The small molecule below binds the protein below.
Small molecule (SMILES): Nc1ncnc2c1ncn2[C@@H]1O[C@H](CO[P](=O)(O)O[P](=O)(O)CP(=O)(O)O)[C@@H](O)[C@H]1O

Sequence of chain 1.A:
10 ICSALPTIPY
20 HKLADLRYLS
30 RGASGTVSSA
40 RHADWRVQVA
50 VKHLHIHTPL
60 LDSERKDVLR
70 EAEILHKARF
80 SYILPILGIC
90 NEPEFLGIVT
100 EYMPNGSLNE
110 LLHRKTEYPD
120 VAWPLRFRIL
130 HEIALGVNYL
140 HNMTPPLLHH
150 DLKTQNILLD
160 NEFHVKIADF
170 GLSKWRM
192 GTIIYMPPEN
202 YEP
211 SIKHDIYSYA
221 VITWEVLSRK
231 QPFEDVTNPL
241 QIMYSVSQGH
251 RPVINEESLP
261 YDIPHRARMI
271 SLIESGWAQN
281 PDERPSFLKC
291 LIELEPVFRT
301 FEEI

Binding-site contacts:
Ligand atom C8 contacts residue VAL36 of chain 1.A at 3.8 Å (hydrophobic).
Ligand atom O2A contacts residue ASP168 of chain 1.A at 3.5 Å.
Ligand atom PB contacts residue ASP168 of chain 1.A at 3.9 Å.
Ligand atom N6 contacts residue GLU100 of chain 1.A at 2.7 Å (salt-bridge).
Ligand atom PB contacts residue LYS51 of chain 1.A at 3.8 Å.
Ligand atom O4' contacts residue VAL36 of chain 1.A at 3.7 Å.
Ligand atom O2A contacts residue LYS51 of chain 1.A at 3.2 Å (salt-bridge).
Ligand atom O1G contacts residue MG1 of chain 1.D at 2.2 Å.
Ligand atom O5' contacts residue VAL36 of chain 1.A at 3.7 Å.
Ligand atom O3A contacts residue LYS51 of chain 1.A at 3.5 Å.
Ligand atom N1 contacts residue ALA49 of chain 1.A at 3.7 Å.
Ligand atom N1 contacts residue GLU100 of chain 1.A at 3.8 Å.
Ligand atom N1 contacts residue MET102 of chain 1.A at 3.0 Å (h-bond).
Ligand atom O3' contacts residue GLN154 of chain 1.A at 3.2 Å (h-bond).
Ligand atom PA contacts residue ASP168 of chain 1.A at 3.9 Å.
Ligand atom PG contacts residue MG1 of chain 1.D at 3.6 Å.
Ligand atom O1G contacts residue ASP168 of chain 1.A at 3.3 Å (salt-bridge).
Ligand atom N9 contacts residue VAL36 of chain 1.A at 3.8 Å.
Ligand atom C2 contacts residue MET102 of chain 1.A at 3.4 Å (hydrophobic).
Ligand atom N6 contacts residue THR99 of chain 1.A at 3.0 Å (h-bond).
Ligand atom C4' contacts residue SER29 of chain 1.A at 3.8 Å.
Ligand atom O1A contacts residue ASP168 of chain 1.A at 3.0 Å (salt-bridge).
Ligand atom C2 contacts residue TYR101 of chain 1.A at 3.9 Å (hydrophobic).
Ligand atom O1A contacts residue ASN155 of chain 1.A at 3.2 Å (h-bond).
Ligand atom O2B contacts residue SER33 of chain 1.A at 3.8 Å.
Ligand atom C6 contacts residue LEU157 of chain 1.A at 3.6 Å (hydrophobic).
Ligand atom O1B contacts residue MG1 of chain 1.D at 2.2 Å.
Ligand atom C5 contacts residue LEU157 of chain 1.A at 3.5 Å (hydrophobic).
Ligand atom O1B contacts residue ASP168 of chain 1.A at 3.0 Å (salt-bridge).
Ligand atom N7 contacts residue LEU157 of chain 1.A at 3.6 Å.
Ligand atom C6 contacts residue ALA49 of chain 1.A at 3.4 Å (hydrophobic).
Ligand atom O4' contacts residue SER29 of chain 1.A at 3.8 Å.
Ligand atom O2B contacts residue LYS51 of chain 1.A at 3.6 Å.
Ligand atom C6 contacts residue GLU100 of chain 1.A at 3.9 Å.
Ligand atom O2G contacts residue SER33 of chain 1.A at 3.5 Å (h-bond).
Ligand atom O1B contacts residue LYS51 of chain 1.A at 3.1 Å (salt-bridge).
Ligand atom N1 contacts residue TYR101 of chain 1.A at 3.8 Å.
Ligand atom PB contacts residue MG1 of chain 1.D at 3.5 Å.
Ligand atom N6 contacts residue ALA49 of chain 1.A at 3.4 Å.
Ligand atom N6 contacts residue LEU83 of chain 1.A at 3.7 Å.